This protein binds this small molecule.
Small molecule (SMILES): Nc1ncnc2c1ncn2[C@@H]1O[C@H](CF)[C@@H](O)[C@H]1O

Sequence of chain 2.B:
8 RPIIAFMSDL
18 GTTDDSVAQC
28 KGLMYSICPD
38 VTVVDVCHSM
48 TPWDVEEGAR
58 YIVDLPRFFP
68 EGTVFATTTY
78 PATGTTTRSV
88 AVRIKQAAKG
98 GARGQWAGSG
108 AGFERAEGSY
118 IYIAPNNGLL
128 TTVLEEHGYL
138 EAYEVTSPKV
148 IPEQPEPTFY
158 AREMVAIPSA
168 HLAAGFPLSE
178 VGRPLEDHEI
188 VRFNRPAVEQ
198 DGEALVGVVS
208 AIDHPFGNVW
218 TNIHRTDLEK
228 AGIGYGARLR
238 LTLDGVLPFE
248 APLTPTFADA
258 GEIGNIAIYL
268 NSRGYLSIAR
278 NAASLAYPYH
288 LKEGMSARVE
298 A

Sequence of chain 2.C:
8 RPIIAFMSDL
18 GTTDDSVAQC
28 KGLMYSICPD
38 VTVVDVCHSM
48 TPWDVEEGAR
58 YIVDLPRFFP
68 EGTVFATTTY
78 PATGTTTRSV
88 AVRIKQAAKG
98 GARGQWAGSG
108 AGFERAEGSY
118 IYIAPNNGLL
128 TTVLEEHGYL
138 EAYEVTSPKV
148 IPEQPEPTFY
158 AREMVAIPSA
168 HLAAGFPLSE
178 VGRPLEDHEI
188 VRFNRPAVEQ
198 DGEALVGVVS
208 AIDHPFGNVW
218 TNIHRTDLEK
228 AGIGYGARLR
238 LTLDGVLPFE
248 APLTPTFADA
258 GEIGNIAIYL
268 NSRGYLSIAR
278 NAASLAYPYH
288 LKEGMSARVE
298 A

Binding-site contacts:
Ligand atom C4 contacts residue PHE254 of chain 2.C at 3.4 Å (hydrophobic).
Ligand atom C2' contacts residue PHE213 of chain 2.C at 3.4 Å (hydrophobic).
Ligand atom O2' contacts residue TYR77 of chain 2.B at 3.0 Å (h-bond).
Ligand atom N3 contacts residue PRO78 of chain 2.B at 3.3 Å.
Ligand atom N9 contacts residue TRP50 of chain 2.B at 3.4 Å (h-bond).
Ligand atom N1 contacts residue ALA279 of chain 2.C at 2.8 Å (h-bond).
Ligand atom C8 contacts residue PHE213 of chain 2.C at 3.5 Å (hydrophobic).
Ligand atom F19 contacts residue PHE156 of chain 2.B at 3.0 Å.
Ligand atom C3' contacts residue PHE213 of chain 2.C at 3.4 Å (hydrophobic).
Ligand atom C4 contacts residue TRP50 of chain 2.B at 3.1 Å (hydrophobic).
Ligand atom F19 contacts residue ALA158 of chain 2.B at 2.8 Å.
Ligand atom N6 contacts residue ARG277 of chain 2.C at 2.8 Å (salt-bridge).
Ligand atom N7 contacts residue ASN215 of chain 2.C at 3.0 Å (h-bond).
Ligand atom C2 contacts residue PHE254 of chain 2.C at 3.5 Å (hydrophobic).
Ligand atom C5 contacts residue TRP50 of chain 2.B at 3.5 Å (hydrophobic).
Ligand atom N3 contacts residue PHE254 of chain 2.C at 3.4 Å.
Ligand atom N1 contacts residue PHE254 of chain 2.C at 3.2 Å.
Ligand atom N3 contacts residue TRP50 of chain 2.B at 3.3 Å (h-bond).
Ligand atom O2' contacts residue TRP50 of chain 2.B at 3.5 Å.
Ligand atom O2' contacts residue ASP16 of chain 2.B at 2.4 Å (salt-bridge).
Ligand atom N7 contacts residue PHE254 of chain 2.C at 3.4 Å.
Ligand atom C2' contacts residue ASP16 of chain 2.B at 3.3 Å.
Ligand atom C2 contacts residue ALA279 of chain 2.C at 3.4 Å (hydrophobic).
Ligand atom C5' contacts residue MET1 of chain 2.F at 3.4 Å (hydrophobic).
Ligand atom F19 contacts residue THR155 of chain 2.B at 3.3 Å.
Ligand atom F19 contacts residue THR80 of chain 2.B at 3.4 Å.
Ligand atom O4' contacts residue THR80 of chain 2.B at 3.4 Å.
Ligand atom C5' contacts residue THR155 of chain 2.B at 3.3 Å.
Ligand atom N6 contacts residue ASN215 of chain 2.C at 2.8 Å (h-bond).
Ligand atom C2 contacts residue PRO78 of chain 2.B at 3.4 Å (hydrophobic).
Ligand atom C5 contacts residue PHE254 of chain 2.C at 3.5 Å (hydrophobic).
Ligand atom O4' contacts residue THR155 of chain 2.B at 3.4 Å (h-bond).
Ligand atom O3' contacts residue ASP16 of chain 2.B at 2.4 Å (salt-bridge).
Ligand atom C3' contacts residue ASP16 of chain 2.B at 3.5 Å.
Ligand atom N7 contacts residue PHE213 of chain 2.C at 3.5 Å.
Ligand atom C1' contacts residue TYR77 of chain 2.B at 3.3 Å (hydrophobic).
Ligand atom C6 contacts residue PHE254 of chain 2.C at 3.3 Å (hydrophobic).
Ligand atom O4' contacts residue MET1 of chain 2.F at 3.1 Å (h-bond).
Ligand atom N6 contacts residue PHE254 of chain 2.C at 3.3 Å.
Ligand atom F19 contacts residue TYR157 of chain 2.B at 2.6 Å.